Sequence of chain 1.D:
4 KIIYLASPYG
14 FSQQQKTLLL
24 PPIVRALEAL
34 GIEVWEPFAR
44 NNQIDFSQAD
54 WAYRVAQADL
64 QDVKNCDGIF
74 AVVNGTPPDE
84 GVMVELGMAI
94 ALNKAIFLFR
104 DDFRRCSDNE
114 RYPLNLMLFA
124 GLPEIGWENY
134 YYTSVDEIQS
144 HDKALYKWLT

Sequence of chain 1.A:
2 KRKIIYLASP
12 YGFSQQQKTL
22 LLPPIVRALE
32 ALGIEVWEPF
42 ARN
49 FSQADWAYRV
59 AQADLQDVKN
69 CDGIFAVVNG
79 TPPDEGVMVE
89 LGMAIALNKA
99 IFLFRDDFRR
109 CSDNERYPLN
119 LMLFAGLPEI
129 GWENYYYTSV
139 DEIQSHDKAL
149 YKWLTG

A protein and the small-molecule ligand that binds it are described below.
Small molecule (SMILES): OC[C@H]1O[C@H](O)[C@H](O)[C@@H]1O

Binding-site contacts:
Ligand atom O2 contacts residue LEU119 of chain 1.D at 4.1 Å.
Ligand atom O4 contacts residue VAL85 of chain 1.A at 4.0 Å.
Ligand atom C4 contacts residue SER10 of chain 1.A at 4.3 Å.
Ligand atom C2 contacts residue ASP62 of chain 1.A at 4.0 Å.
Ligand atom O2 contacts residue MET120 of chain 1.D at 3.0 Å (h-bond).
Ligand atom C5 contacts residue ASP82 of chain 1.A at 4.2 Å.
Ligand atom C1 contacts residue TYR7 of chain 1.A at 4.0 Å (hydrophobic).
Ligand atom C4 contacts residue PHE41 of chain 1.A at 4.5 Å (hydrophobic).
Ligand atom O3 contacts residue GLU88 of chain 1.A at 4.2 Å.
Ligand atom C3 contacts residue GLU88 of chain 1.A at 3.7 Å.
Ligand atom O3 contacts residue ASP62 of chain 1.A at 3.4 Å (salt-bridge).
Ligand atom C5 contacts residue SER10 of chain 1.A at 3.5 Å.
Ligand atom C4 contacts residue GLU88 of chain 1.A at 3.5 Å.
Ligand atom O4 contacts residue GLY84 of chain 1.A at 3.7 Å.
Ligand atom O5 contacts residue SER10 of chain 1.A at 4.2 Å.
Ligand atom C2 contacts residue MET120 of chain 1.D at 3.5 Å (hydrophobic).
Ligand atom O5 contacts residue ASP82 of chain 1.A at 3.0 Å (salt-bridge).
Ligand atom C1 contacts residue ASP62 of chain 1.A at 4.4 Å.
Ligand atom O5 contacts residue GLY84 of chain 1.A at 3.6 Å.
Ligand atom O2 contacts residue ASP62 of chain 1.A at 2.8 Å (salt-bridge).
Ligand atom C2 contacts residue GLU88 of chain 1.A at 2.7 Å.
Ligand atom C2 contacts residue ASN118 of chain 1.D at 4.4 Å.
Ligand atom O4 contacts residue GLU88 of chain 1.A at 2.7 Å (salt-bridge).
Ligand atom O5 contacts residue ASN118 of chain 1.D at 3.6 Å.
Ligand atom C1 contacts residue GLU88 of chain 1.A at 1.4 Å.
Ligand atom C1 contacts residue MET120 of chain 1.D at 3.7 Å (hydrophobic).
Ligand atom O2 contacts residue GLU88 of chain 1.A at 3.0 Å (salt-bridge).
Ligand atom C5 contacts residue PHE41 of chain 1.A at 3.8 Å (hydrophobic).
Ligand atom C5 contacts residue PHE14 of chain 1.A at 3.7 Å (hydrophobic).
Ligand atom C1 contacts residue GLY84 of chain 1.A at 3.9 Å.
Ligand atom O5 contacts residue VAL85 of chain 1.A at 3.9 Å.
Ligand atom C3 contacts residue ASP62 of chain 1.A at 4.2 Å.
Ligand atom O5 contacts residue PHE14 of chain 1.A at 3.6 Å.